Sequence of chain 1.A:
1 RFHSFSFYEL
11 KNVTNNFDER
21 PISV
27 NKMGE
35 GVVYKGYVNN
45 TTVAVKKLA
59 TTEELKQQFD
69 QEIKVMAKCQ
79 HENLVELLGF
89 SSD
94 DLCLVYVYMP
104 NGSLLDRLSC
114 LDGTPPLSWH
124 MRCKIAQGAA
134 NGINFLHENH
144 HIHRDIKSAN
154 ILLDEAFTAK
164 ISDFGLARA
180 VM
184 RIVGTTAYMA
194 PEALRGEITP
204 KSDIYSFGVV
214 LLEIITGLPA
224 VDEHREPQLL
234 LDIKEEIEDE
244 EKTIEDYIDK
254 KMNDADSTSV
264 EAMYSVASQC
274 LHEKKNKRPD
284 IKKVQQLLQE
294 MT

Binding-site contacts:
Ligand atom C6 contacts residue LEU155 of chain 1.A at 3.9 Å (hydrophobic).
Ligand atom C6 contacts residue MET102 of chain 1.A at 4.2 Å (hydrophobic).
Ligand atom N8 contacts residue MET102 of chain 1.A at 2.9 Å (h-bond).
Ligand atom C19 contacts residue ASP109 of chain 1.A at 3.8 Å.
Ligand atom C9 contacts residue TYR101 of chain 1.A at 3.8 Å (hydrophobic).
Ligand atom N21 contacts residue MET29 of chain 1.A at 4.0 Å.
Ligand atom C5 contacts residue TYR99 of chain 1.A at 3.5 Å (hydrophobic).
Ligand atom C16 contacts residue GLY30 of chain 1.A at 3.7 Å.
Ligand atom C5 contacts residue ALA48 of chain 1.A at 4.1 Å (hydrophobic).
Ligand atom N8 contacts residue VAL100 of chain 1.A at 3.9 Å.
Ligand atom C3 contacts residue VAL37 of chain 1.A at 3.8 Å (hydrophobic).
Ligand atom C9 contacts residue MET102 of chain 1.A at 3.4 Å (hydrophobic).
Ligand atom C3 contacts residue TYR99 of chain 1.A at 4.0 Å (hydrophobic).
Ligand atom C6 contacts residue VAL100 of chain 1.A at 3.0 Å (hydrophobic).
Ligand atom C7 contacts residue ALA48 of chain 1.A at 3.5 Å (hydrophobic).
Ligand atom C5 contacts residue LEU155 of chain 1.A at 3.7 Å (hydrophobic).
Ligand atom C1 contacts residue LEU155 of chain 1.A at 4.0 Å (hydrophobic).
Ligand atom C24 contacts residue LEU155 of chain 1.A at 3.4 Å (hydrophobic).
Ligand atom C23 contacts residue ASP109 of chain 1.A at 3.4 Å.
Ligand atom C17 contacts residue ASP109 of chain 1.A at 3.8 Å.
Ligand atom C11 contacts residue LEU155 of chain 1.A at 3.9 Å (hydrophobic).
Ligand atom C2 contacts residue LEU155 of chain 1.A at 3.8 Å (hydrophobic).
Ligand atom N21 contacts residue ASP109 of chain 1.A at 2.9 Å (salt-bridge).
Ligand atom C24 contacts residue ALA48 of chain 1.A at 3.9 Å (hydrophobic).
Ligand atom C7 contacts residue LEU155 of chain 1.A at 3.8 Å (hydrophobic).
Ligand atom C16 contacts residue MET29 of chain 1.A at 3.4 Å (hydrophobic).
Ligand atom C22 contacts residue MET29 of chain 1.A at 3.2 Å (hydrophobic).
Ligand atom C20 contacts residue SER106 of chain 1.A at 4.2 Å.
Ligand atom C6 contacts residue ALA48 of chain 1.A at 3.6 Å (hydrophobic).
Ligand atom C19 contacts residue SER106 of chain 1.A at 4.0 Å.
Ligand atom N8 contacts residue TYR101 of chain 1.A at 3.7 Å.
Ligand atom C7 contacts residue MET102 of chain 1.A at 3.9 Å (hydrophobic).
Ligand atom C5 contacts residue VAL100 of chain 1.A at 4.1 Å (hydrophobic).
Ligand atom C1 contacts residue SER165 of chain 1.A at 3.9 Å.
Ligand atom N8 contacts residue ALA48 of chain 1.A at 3.7 Å.
Ligand atom C7 contacts residue VAL100 of chain 1.A at 3.8 Å (hydrophobic).
Ligand atom N4 contacts residue LEU155 of chain 1.A at 3.3 Å.
Ligand atom C6 contacts residue TYR99 of chain 1.A at 3.6 Å (hydrophobic).
Ligand atom C22 contacts residue ASP109 of chain 1.A at 3.3 Å.
Ligand atom C20 contacts residue LEU155 of chain 1.A at 3.8 Å (hydrophobic).

A protein and the small-molecule ligand that binds it are described below.
Small molecule (SMILES): CC(C)n1ccc2ncnc(NC3CCC(N(C)C)CC3)c21